Binding-site contacts:
Ligand atom OAD contacts residue GLY234 of chain 1.F at 3.5 Å.
Ligand atom OAL contacts residue ARG254 of chain 1.F at 2.9 Å (salt-bridge).
Ligand atom CAB contacts residue ILE235 of chain 1.F at 3.5 Å (hydrophobic).
Ligand atom OAK contacts residue GLY327 of chain 1.F at 2.8 Å (h-bond).
Ligand atom OAD contacts residue GLY296 of chain 1.F at 2.9 Å (h-bond).
Ligand atom O4A contacts residue ARG224 of chain 1.F at 3.3 Å (salt-bridge).
Ligand atom C5' contacts residue HIS222 of chain 1.F at 3.4 Å.
Ligand atom N4P contacts residue ALA233 of chain 1.F at 3.2 Å (h-bond).
Ligand atom O5' contacts residue LEU186 of chain 1.F at 3.4 Å.
Ligand atom O2A contacts residue HIS222 of chain 1.F at 3.4 Å.
Ligand atom CAC contacts residue ILE324 of chain 1.F at 3.5 Å (hydrophobic).
Ligand atom CAG contacts residue ILE324 of chain 1.F at 3.6 Å (hydrophobic).
Ligand atom O5A contacts residue TYR225 of chain 1.F at 2.6 Å (h-bond).
Ligand atom CAJ contacts residue GLU189 of chain 1.F at 3.5 Å.
Ligand atom O2A contacts residue ARG224 of chain 1.F at 3.2 Å (salt-bridge).
Ligand atom OAL contacts residue PHE250 of chain 1.F at 3.4 Å.
Ligand atom OAD contacts residue GLY295 of chain 1.F at 3.2 Å.
Ligand atom CAB contacts residue CYS319 of chain 1.F at 3.4 Å (hydrophobic).
Ligand atom O8A contacts residue HIS222 of chain 1.F at 3.4 Å (h-bond).
Ligand atom N1A contacts residue ASN236 of chain 1.F at 3.1 Å.
Ligand atom OAK contacts residue ILE325 of chain 1.F at 3.1 Å (h-bond).
Ligand atom C13 contacts residue TYR314 of chain 1.F at 3.1 Å (hydrophobic).
Ligand atom CAH contacts residue GLY327 of chain 1.F at 3.6 Å.
Ligand atom OAL contacts residue GLU189 of chain 1.F at 2.6 Å (salt-bridge).
Ligand atom C2A contacts residue ASN236 of chain 1.F at 3.3 Å.
Ligand atom OAD contacts residue ILE235 of chain 1.F at 2.9 Å (h-bond).
Ligand atom O5P contacts residue PRO318 of chain 1.F at 3.5 Å.
Ligand atom OAK contacts residue GLN416 of chain 1.F at 3.3 Å (h-bond).
Ligand atom CAE contacts residue ILE235 of chain 1.F at 3.5 Å (hydrophobic).
Ligand atom O5P contacts residue GLU322 of chain 1.F at 3.0 Å (salt-bridge).
Ligand atom N1A contacts residue LEU237 of chain 1.F at 3.0 Å (h-bond).
Ligand atom CAG contacts residue ILE325 of chain 1.F at 3.3 Å (hydrophobic).
Ligand atom SAA contacts residue CYS319 of chain 1.F at 3.2 Å (h-bond).
Ligand atom O9A contacts residue LYS238 of chain 1.F at 2.8 Å (salt-bridge).
Ligand atom CAC contacts residue CYS319 of chain 1.F at 3.4 Å (hydrophobic).
Ligand atom O3' contacts residue HIS222 of chain 1.F at 3.2 Å (h-bond).
Ligand atom N6A contacts residue ILE235 of chain 1.F at 2.5 Å (h-bond).
Ligand atom CAG contacts residue GLN299 of chain 1.F at 3.5 Å.
Ligand atom CAI contacts residue ARG254 of chain 1.F at 3.2 Å.
Ligand atom O2' contacts residue LYS238 of chain 1.F at 3.4 Å (salt-bridge).

Sequence of chain 1.F:
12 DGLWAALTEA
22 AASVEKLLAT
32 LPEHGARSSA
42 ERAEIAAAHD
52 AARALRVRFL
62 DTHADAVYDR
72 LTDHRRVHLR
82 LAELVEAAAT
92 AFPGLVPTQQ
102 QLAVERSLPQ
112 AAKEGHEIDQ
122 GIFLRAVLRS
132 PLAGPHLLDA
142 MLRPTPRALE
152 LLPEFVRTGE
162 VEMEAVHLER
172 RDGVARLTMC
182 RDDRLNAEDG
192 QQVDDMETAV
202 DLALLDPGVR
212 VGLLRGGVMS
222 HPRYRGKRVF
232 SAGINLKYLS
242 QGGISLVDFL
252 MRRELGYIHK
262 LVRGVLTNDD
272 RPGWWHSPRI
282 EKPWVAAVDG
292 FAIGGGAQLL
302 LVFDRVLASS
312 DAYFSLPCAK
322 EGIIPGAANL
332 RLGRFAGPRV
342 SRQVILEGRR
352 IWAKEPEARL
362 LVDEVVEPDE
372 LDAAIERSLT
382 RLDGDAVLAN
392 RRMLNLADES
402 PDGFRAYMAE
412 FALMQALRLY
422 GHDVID

A protein and the small-molecule ligand that binds it are described below.
Small molecule (SMILES): CC(C)(COP(=O)(O)OP(=O)(O)OC[C@H]1O[C@@H](n2cnc3c(N)ncnc32)[C@H](O)[C@@H]1OP(=O)(O)O)[C@@H](O)C(=O)NCCC(=O)NCCS/C(O)=C/c1cc(O)cc(O)c1